Sequence of chain 1.C:
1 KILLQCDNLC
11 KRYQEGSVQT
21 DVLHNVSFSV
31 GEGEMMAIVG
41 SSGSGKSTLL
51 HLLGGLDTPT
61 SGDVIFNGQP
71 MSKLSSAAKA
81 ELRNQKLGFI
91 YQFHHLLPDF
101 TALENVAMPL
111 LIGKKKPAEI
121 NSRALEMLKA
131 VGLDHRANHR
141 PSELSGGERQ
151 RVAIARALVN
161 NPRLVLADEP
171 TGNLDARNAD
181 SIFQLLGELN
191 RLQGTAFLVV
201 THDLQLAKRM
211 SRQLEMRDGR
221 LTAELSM

This small molecule binds to this protein.
Small molecule (SMILES): Nc1ncnc2c1ncn2[C@@H]1O[C@H](CO[P](=O)(O)O[P](=O)(O)O[V](=O)(O)(O)O)[C@@H](O)[C@H]1O

Sequence of chain 1.D:
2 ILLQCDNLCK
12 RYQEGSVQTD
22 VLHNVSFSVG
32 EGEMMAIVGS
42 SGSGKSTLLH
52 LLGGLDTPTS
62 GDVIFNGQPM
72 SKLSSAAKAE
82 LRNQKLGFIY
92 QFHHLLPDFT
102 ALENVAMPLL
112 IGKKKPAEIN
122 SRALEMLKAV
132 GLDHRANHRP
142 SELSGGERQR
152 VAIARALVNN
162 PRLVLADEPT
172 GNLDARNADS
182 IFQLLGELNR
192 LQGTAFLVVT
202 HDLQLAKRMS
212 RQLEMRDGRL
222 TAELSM

Binding-site contacts:
Ligand atom N3 contacts residue HIS139 of chain 1.D at 3.4 Å.
Ligand atom N6 contacts residue GLU143 of chain 1.D at 3.4 Å.
Ligand atom O2A contacts residue SER47 of chain 1.C at 2.8 Å (h-bond).
Ligand atom O1A contacts residue THR48 of chain 1.C at 3.4 Å (h-bond).
Ligand atom O2B contacts residue GLY45 of chain 1.C at 2.6 Å (h-bond).
Ligand atom O4' contacts residue VAL22 of chain 1.C at 3.1 Å.
Ligand atom O1A contacts residue GLY45 of chain 1.C at 3.0 Å.
Ligand atom C5 contacts residue TYR13 of chain 1.C at 3.3 Å (hydrophobic).
Ligand atom C5 contacts residue GLU143 of chain 1.D at 3.0 Å.
Ligand atom O5' contacts residue GLY45 of chain 1.C at 3.2 Å.
Ligand atom O4G contacts residue MG1 of chain 1.F at 1.9 Å.
Ligand atom O2A contacts residue SER145 of chain 1.D at 2.5 Å (h-bond).
Ligand atom O1A contacts residue SER47 of chain 1.C at 2.6 Å (h-bond).
Ligand atom O1B contacts residue SER47 of chain 1.C at 3.1 Å (h-bond).
Ligand atom C8 contacts residue GLU143 of chain 1.D at 3.2 Å.
Ligand atom PA contacts residue SER145 of chain 1.D at 2.9 Å.
Ligand atom O3A contacts residue SER145 of chain 1.D at 2.4 Å (h-bond).
Ligand atom O2G contacts residue SER145 of chain 1.D at 3.1 Å (h-bond).
Ligand atom N1 contacts residue GLU143 of chain 1.D at 3.5 Å.
Ligand atom C6 contacts residue GLU143 of chain 1.D at 3.4 Å.
Ligand atom O2G contacts residue GLY147 of chain 1.D at 2.8 Å (h-bond).
Ligand atom O3B contacts residue GLY43 of chain 1.C at 3.5 Å (h-bond).
Ligand atom O3G contacts residue GLN92 of chain 1.C at 3.2 Å (h-bond).
Ligand atom O2B contacts residue SER44 of chain 1.C at 2.9 Å (h-bond).
Ligand atom O1G contacts residue HIS202 of chain 1.C at 3.0 Å.
Ligand atom O3G contacts residue ASN173 of chain 1.D at 2.8 Å (h-bond).
Ligand atom O2B contacts residue LYS46 of chain 1.C at 3.0 Å (salt-bridge).
Ligand atom C8 contacts residue TYR13 of chain 1.C at 3.5 Å (hydrophobic).
Ligand atom N7 contacts residue TYR13 of chain 1.C at 3.1 Å.
Ligand atom PA contacts residue SER47 of chain 1.C at 3.2 Å.
Ligand atom O1G contacts residue GLU169 of chain 1.C at 2.7 Å (salt-bridge).
Ligand atom O4G contacts residue GLN92 of chain 1.C at 2.6 Å (h-bond).
Ligand atom O1A contacts residue LYS46 of chain 1.C at 3.0 Å (salt-bridge).
Ligand atom O1B contacts residue LYS46 of chain 1.C at 3.3 Å.
Ligand atom O1B contacts residue MG1 of chain 1.F at 2.8 Å.
Ligand atom N9 contacts residue GLU143 of chain 1.D at 3.1 Å (salt-bridge).
Ligand atom VG contacts residue GLN92 of chain 1.C at 3.5 Å.
Ligand atom C4 contacts residue GLU143 of chain 1.D at 3.0 Å.
Ligand atom N7 contacts residue GLU143 of chain 1.D at 3.1 Å (salt-bridge).
Ligand atom O3' contacts residue GLY43 of chain 1.C at 3.1 Å (h-bond).